Sequence of chain 23.D:
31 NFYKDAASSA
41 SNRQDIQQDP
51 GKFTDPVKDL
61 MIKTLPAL

Sequence of chain 23.B:
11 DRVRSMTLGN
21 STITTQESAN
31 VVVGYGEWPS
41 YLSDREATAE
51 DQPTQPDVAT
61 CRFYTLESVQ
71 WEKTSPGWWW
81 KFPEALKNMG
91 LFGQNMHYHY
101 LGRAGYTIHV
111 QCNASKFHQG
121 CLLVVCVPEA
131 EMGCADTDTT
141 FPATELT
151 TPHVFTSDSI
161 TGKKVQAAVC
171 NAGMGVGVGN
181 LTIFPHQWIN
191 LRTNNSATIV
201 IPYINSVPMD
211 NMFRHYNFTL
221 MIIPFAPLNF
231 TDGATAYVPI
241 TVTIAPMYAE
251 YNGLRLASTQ

This small molecule binds to this protein.
Small molecule (SMILES): Nc1nc2[nH]cnc2c(=O)[nH]1

Binding-site contacts:
Ligand atom N3 contacts residue TRP38 of chain 23.B at 4.3 Å.
Ligand atom N1 contacts residue TRP38 of chain 23.B at 4.1 Å.
Ligand atom C6 contacts residue TRP38 of chain 23.B at 3.9 Å (hydrophobic).
Ligand atom C5 contacts residue TRP38 of chain 23.B at 3.9 Å (hydrophobic).
Ligand atom C8 contacts residue TRP38 of chain 23.B at 4.1 Å (hydrophobic).
Ligand atom N9 contacts residue TRP38 of chain 23.B at 4.4 Å.
Ligand atom O6 contacts residue LYS58 of chain 23.D at 4.2 Å.
Ligand atom C2 contacts residue TRP38 of chain 23.B at 4.2 Å (hydrophobic).
Ligand atom O6 contacts residue TRP38 of chain 23.B at 3.7 Å.
Ligand atom N1 contacts residue LYS58 of chain 23.D at 4.0 Å.
Ligand atom C4 contacts residue TRP38 of chain 23.B at 4.1 Å (hydrophobic).
Ligand atom N7 contacts residue TRP38 of chain 23.B at 3.7 Å.